Sequence of chain 1.C:
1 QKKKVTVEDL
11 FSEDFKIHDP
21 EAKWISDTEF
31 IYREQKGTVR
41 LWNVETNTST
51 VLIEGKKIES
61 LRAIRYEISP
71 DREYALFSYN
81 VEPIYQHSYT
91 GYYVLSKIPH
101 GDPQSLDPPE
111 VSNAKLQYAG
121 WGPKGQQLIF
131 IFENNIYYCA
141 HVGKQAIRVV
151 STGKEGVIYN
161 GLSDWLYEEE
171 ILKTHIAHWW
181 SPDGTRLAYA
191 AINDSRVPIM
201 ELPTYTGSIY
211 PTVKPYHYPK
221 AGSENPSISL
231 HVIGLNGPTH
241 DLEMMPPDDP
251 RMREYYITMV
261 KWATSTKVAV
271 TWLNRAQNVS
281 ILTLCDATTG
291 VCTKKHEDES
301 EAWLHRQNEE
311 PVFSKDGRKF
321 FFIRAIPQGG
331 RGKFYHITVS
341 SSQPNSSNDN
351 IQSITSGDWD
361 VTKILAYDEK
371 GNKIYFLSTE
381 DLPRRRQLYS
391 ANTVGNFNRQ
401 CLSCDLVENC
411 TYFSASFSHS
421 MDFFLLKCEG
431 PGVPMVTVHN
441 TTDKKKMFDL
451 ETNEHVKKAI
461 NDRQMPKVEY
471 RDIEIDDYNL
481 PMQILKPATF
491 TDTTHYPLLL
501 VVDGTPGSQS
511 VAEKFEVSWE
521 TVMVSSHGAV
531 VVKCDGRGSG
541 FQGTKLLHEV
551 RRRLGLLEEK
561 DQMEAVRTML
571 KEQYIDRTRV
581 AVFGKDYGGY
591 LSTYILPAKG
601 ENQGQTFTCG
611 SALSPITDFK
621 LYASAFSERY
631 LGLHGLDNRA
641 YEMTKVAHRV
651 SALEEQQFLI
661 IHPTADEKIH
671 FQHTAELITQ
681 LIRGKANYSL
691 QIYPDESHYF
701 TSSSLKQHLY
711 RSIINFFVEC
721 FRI

A small-molecule ligand and the protein it binds are described below.
Small molecule (SMILES): CC(=O)N[C@H]1[C@H](O[C@H]2[C@H](O)[C@@H](NC(C)=O)CO[C@@H]2CO)O[C@H](CO)[C@@H](O)[C@@H]1O

Binding-site contacts:
Ligand atom O3 contacts residue ASN278 of chain 1.C at 4.2 Å.
Ligand atom C2 contacts residue ASN278 of chain 1.C at 2.4 Å.
Ligand atom C3 contacts residue ASN278 of chain 1.C at 2.9 Å.
Ligand atom O5 contacts residue ALA276 of chain 1.C at 4.0 Å.
Ligand atom C8 contacts residue GLU301 of chain 1.C at 4.3 Å.
Ligand atom C7 contacts residue ASN278 of chain 1.C at 4.0 Å.
Ligand atom O7 contacts residue ASN278 of chain 1.C at 4.3 Å.
Ligand atom N2 contacts residue ASN278 of chain 1.C at 2.8 Å (h-bond).
Ligand atom C6 contacts residue ALA276 of chain 1.C at 4.2 Å (hydrophobic).
Ligand atom O7 contacts residue SER300 of chain 1.C at 2.9 Å (h-bond).
Ligand atom O5 contacts residue ASN278 of chain 1.C at 2.4 Å (h-bond).
Ligand atom C6 contacts residue ASN278 of chain 1.C at 4.3 Å.
Ligand atom C5 contacts residue ALA276 of chain 1.C at 4.1 Å (hydrophobic).
Ligand atom O7 contacts residue GLU301 of chain 1.C at 2.8 Å (salt-bridge).
Ligand atom C1 contacts residue ASN278 of chain 1.C at 1.4 Å.
Ligand atom C4 contacts residue ASN278 of chain 1.C at 3.5 Å.
Ligand atom O4 contacts residue ASN278 of chain 1.C at 4.4 Å.
Ligand atom O6 contacts residue LEU633 of chain 1.C at 4.4 Å.
Ligand atom N2 contacts residue SER300 of chain 1.C at 3.8 Å.
Ligand atom C7 contacts residue GLU301 of chain 1.C at 3.9 Å.
Ligand atom C7 contacts residue SER300 of chain 1.C at 3.3 Å.
Ligand atom C5 contacts residue ASN278 of chain 1.C at 2.9 Å.
Ligand atom C8 contacts residue SER300 of chain 1.C at 4.1 Å.
Ligand atom C6 contacts residue LEU633 of chain 1.C at 3.9 Å (hydrophobic).